Binding-site contacts:
Ligand atom CD1 contacts residue ALA59 of chain 1.A at 3.7 Å (hydrophobic).
Ligand atom C contacts residue TYR101 of chain 1.B at 3.2 Å (hydrophobic).
Ligand atom CA contacts residue LEU99 of chain 1.A at 3.6 Å (hydrophobic).
Ligand atom CD1 contacts residue ALA50 of chain 1.A at 3.4 Å (hydrophobic).
Ligand atom O contacts residue TYR37 of chain 1.B at 3.8 Å.
Ligand atom CG1 contacts residue GLU33 of chain 1.A at 3.7 Å.
Ligand atom N contacts residue GLU33 of chain 1.A at 3.1 Å (salt-bridge).
Ligand atom CB contacts residue GLY96 of chain 1.B at 3.8 Å.
Ligand atom O contacts residue LEU101 of chain 1.A at 3.2 Å.
Ligand atom CB contacts residue TYR31 of chain 1.B at 3.8 Å (hydrophobic).
Ligand atom O contacts residue PHE57 of chain 1.A at 3.3 Å.
Ligand atom N contacts residue TYR37 of chain 1.B at 3.8 Å.
Ligand atom N contacts residue GLU39 of chain 1.B at 2.9 Å (salt-bridge).
Ligand atom C contacts residue GLU33 of chain 1.A at 3.6 Å.
Ligand atom CA contacts residue GLU33 of chain 1.A at 3.3 Å.
Ligand atom CG2 contacts residue TYR31 of chain 1.B at 3.7 Å (hydrophobic).
Ligand atom CA contacts residue TYR101 of chain 1.B at 3.4 Å (hydrophobic).
Ligand atom O contacts residue TRP103 of chain 1.A at 3.2 Å (h-bond).
Ligand atom C contacts residue TYR37 of chain 1.B at 3.6 Å (hydrophobic).
Ligand atom N contacts residue TYR101 of chain 1.B at 2.9 Å (h-bond).
Ligand atom CG1 contacts residue TYR31 of chain 1.B at 3.7 Å (hydrophobic).
Ligand atom CB contacts residue GLY96 of chain 1.B at 3.7 Å.
Ligand atom N contacts residue GLY96 of chain 1.B at 3.0 Å (h-bond).
Ligand atom N contacts residue GLU33 of chain 1.A at 2.8 Å (salt-bridge).
Ligand atom CA contacts residue GLU39 of chain 1.B at 3.7 Å.
Ligand atom CD1 contacts residue PHE57 of chain 1.A at 3.6 Å (hydrophobic).
Ligand atom N contacts residue TYR101 of chain 1.B at 3.8 Å.
Ligand atom C contacts residue GLU33 of chain 1.A at 3.7 Å.
Ligand atom CB contacts residue TYR101 of chain 1.B at 3.8 Å (hydrophobic).
Ligand atom CA contacts residue GLY96 of chain 1.B at 3.5 Å.
Ligand atom C contacts residue TYR102 of chain 1.A at 3.9 Å (hydrophobic).
Ligand atom O contacts residue TYR102 of chain 1.A at 3.5 Å.
Ligand atom CB contacts residue TYR101 of chain 1.B at 3.9 Å (hydrophobic).
Ligand atom CG2 contacts residue TYR37 of chain 1.B at 3.5 Å (hydrophobic).
Ligand atom C contacts residue GLY96 of chain 1.B at 3.8 Å.
Ligand atom N contacts residue TRP103 of chain 1.A at 2.8 Å (h-bond).
Ligand atom O contacts residue LEU99 of chain 1.A at 3.8 Å.
Ligand atom O contacts residue TYR101 of chain 1.B at 3.3 Å (h-bond).
Ligand atom O contacts residue TYR102 of chain 1.A at 3.0 Å (h-bond).
Ligand atom CG2 contacts residue GLY96 of chain 1.B at 3.5 Å.

Sequence of chain 1.B:
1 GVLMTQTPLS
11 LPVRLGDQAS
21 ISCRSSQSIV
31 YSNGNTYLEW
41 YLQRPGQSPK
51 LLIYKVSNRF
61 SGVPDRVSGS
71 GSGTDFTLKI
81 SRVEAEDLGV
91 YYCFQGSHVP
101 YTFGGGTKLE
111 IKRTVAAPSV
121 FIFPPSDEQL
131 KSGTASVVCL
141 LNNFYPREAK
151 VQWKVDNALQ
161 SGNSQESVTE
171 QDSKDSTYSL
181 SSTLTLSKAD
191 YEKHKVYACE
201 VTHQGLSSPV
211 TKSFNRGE

The protein below binds the small molecule below.
Small molecule (SMILES): CC[C@H](C)[C@H](NC(=O)CNC(=O)[C@@H](NC(=O)[C@H](C)N)C(C)C)C(=O)NCC(=O)N[C@@H](C)C=O

Sequence of chain 1.A:
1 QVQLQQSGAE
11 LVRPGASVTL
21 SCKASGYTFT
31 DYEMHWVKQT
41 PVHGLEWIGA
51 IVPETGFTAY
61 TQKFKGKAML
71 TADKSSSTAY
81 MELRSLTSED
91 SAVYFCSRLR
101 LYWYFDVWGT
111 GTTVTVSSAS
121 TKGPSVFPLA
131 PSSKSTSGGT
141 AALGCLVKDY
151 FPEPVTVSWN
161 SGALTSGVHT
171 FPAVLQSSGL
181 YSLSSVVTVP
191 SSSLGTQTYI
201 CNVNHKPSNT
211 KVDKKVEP